The small molecule below binds the protein below.
Small molecule (SMILES): CC(=O)N[C@H]1[C@H](O[C@H]2[C@H](O)[C@@H](NC(C)=O)CO[C@@H]2CO)O[C@H](CO)[C@@H](O[C@@H]2O[C@H](CO[C@H]3O[C@H](CO[C@H]4O[C@H](CO)[C@@H](O)[C@H](O)[C@@H]4O)[C@@H](O)[C@H](O[C@H]4O[C@H](CO)[C@@H](O)[C@H](O)[C@@H]4O)[C@@H]3O)[C@@H](O)[C@H](O[C@H]3O[C@H](CO)[C@@H](O)[C@H](O)[C@@H]3O[C@H]3O[C@H](CO)[C@@H](O)[C@H](O)[C@@H]3O[C@H]3O[C@H](CO)[C@@H](O)[C@H](O)[C@@H]3O)[C@@H]2O)[C@@H]1O

Sequence of chain 3.A:
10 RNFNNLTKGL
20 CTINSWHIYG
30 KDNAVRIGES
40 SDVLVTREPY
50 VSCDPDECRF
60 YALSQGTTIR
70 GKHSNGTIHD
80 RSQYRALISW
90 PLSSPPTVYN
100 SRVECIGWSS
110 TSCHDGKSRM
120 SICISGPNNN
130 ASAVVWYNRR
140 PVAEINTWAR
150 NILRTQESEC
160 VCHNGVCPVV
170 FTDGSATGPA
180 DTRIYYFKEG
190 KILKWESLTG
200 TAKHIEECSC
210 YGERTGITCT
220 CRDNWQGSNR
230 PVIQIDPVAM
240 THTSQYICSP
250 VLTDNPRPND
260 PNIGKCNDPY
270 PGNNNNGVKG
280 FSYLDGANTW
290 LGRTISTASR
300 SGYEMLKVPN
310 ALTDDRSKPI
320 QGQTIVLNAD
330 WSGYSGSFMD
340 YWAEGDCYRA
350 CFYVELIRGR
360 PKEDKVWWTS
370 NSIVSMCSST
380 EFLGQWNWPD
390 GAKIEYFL

Binding-site contacts:
Ligand atom C4 contacts residue GLU303 of chain 3.A at 3.6 Å.
Ligand atom O5 contacts residue ARG292 of chain 3.A at 3.7 Å.
Ligand atom O3 contacts residue ASP259 of chain 3.A at 3.2 Å (salt-bridge).
Ligand atom O6 contacts residue GLN384 of chain 3.A at 3.5 Å.
Ligand atom C3 contacts residue GLU303 of chain 3.A at 3.5 Å.
Ligand atom O4 contacts residue GLU303 of chain 3.A at 2.7 Å (salt-bridge).
Ligand atom O3 contacts residue ARG292 of chain 3.A at 3.0 Å (salt-bridge).
Ligand atom O5 contacts residue GLY383 of chain 3.A at 3.2 Å.
Ligand atom C7 contacts residue ASN129 of chain 2.A at 3.6 Å.
Ligand atom C3 contacts residue GLY321 of chain 3.A at 3.1 Å.
Ligand atom C6 contacts residue LEU382 of chain 3.A at 3.4 Å (hydrophobic).
Ligand atom O2 contacts residue LEU305 of chain 3.A at 3.6 Å.
Ligand atom C6 contacts residue ILE294 of chain 3.A at 3.5 Å (hydrophobic).
Ligand atom C3 contacts residue ASN258 of chain 3.A at 3.7 Å.
Ligand atom O3 contacts residue GLY321 of chain 3.A at 3.1 Å (h-bond).
Ligand atom C5 contacts residue ILE319 of chain 3.A at 3.4 Å (hydrophobic).
Ligand atom O5 contacts residue ASN129 of chain 2.A at 2.4 Å (h-bond).
Ligand atom O6 contacts residue ILE294 of chain 3.A at 2.5 Å (h-bond).
Ligand atom O6 contacts residue LEU382 of chain 3.A at 3.7 Å.
Ligand atom O3 contacts residue ASN258 of chain 3.A at 2.7 Å (h-bond).
Ligand atom O6 contacts residue ASP259 of chain 3.A at 2.7 Å (salt-bridge).
Ligand atom C6 contacts residue ILE319 of chain 3.A at 3.6 Å (hydrophobic).
Ligand atom C6 contacts residue ILE319 of chain 3.A at 3.7 Å (hydrophobic).
Ligand atom O4 contacts residue THR296 of chain 3.A at 3.3 Å.
Ligand atom C2 contacts residue ASN129 of chain 2.A at 2.5 Å.
Ligand atom O3 contacts residue GLN320 of chain 3.A at 3.2 Å.
Ligand atom O6 contacts residue ILE319 of chain 3.A at 3.4 Å (h-bond).
Ligand atom C5 contacts residue ASN129 of chain 2.A at 3.6 Å.
Ligand atom C6 contacts residue PRO318 of chain 3.A at 3.5 Å (hydrophobic).
Ligand atom C5 contacts residue ARG292 of chain 3.A at 3.5 Å.
Ligand atom O5 contacts residue GLN384 of chain 3.A at 3.3 Å (h-bond).
Ligand atom O3 contacts residue GLU303 of chain 3.A at 2.7 Å (salt-bridge).
Ligand atom N2 contacts residue ASN129 of chain 2.A at 2.9 Å (h-bond).
Ligand atom O4 contacts residue GLY321 of chain 3.A at 3.5 Å (h-bond).
Ligand atom O4 contacts residue ARG256 of chain 3.A at 3.0 Å (salt-bridge).
Ligand atom C4 contacts residue THR296 of chain 3.A at 3.7 Å.
Ligand atom O2 contacts residue ASN258 of chain 3.A at 3.2 Å (h-bond).
Ligand atom O2 contacts residue GLY321 of chain 3.A at 3.3 Å.
Ligand atom O4 contacts residue ARG292 of chain 3.A at 3.4 Å (salt-bridge).
Ligand atom C1 contacts residue ASN129 of chain 2.A at 1.4 Å.

Sequence of chain 2.A:
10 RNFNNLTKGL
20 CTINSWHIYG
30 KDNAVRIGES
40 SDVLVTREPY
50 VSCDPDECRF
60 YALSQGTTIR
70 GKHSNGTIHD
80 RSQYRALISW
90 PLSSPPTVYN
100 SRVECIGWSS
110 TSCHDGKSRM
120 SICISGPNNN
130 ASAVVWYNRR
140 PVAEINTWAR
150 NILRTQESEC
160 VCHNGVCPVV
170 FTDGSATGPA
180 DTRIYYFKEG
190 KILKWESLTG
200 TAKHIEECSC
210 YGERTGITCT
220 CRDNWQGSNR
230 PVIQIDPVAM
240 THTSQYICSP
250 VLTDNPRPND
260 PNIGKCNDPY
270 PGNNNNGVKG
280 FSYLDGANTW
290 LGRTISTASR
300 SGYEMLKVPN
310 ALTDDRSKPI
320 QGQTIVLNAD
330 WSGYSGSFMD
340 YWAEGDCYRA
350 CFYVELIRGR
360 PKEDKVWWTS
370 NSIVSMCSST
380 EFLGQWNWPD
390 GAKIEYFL